Sequence of chain 1.F:
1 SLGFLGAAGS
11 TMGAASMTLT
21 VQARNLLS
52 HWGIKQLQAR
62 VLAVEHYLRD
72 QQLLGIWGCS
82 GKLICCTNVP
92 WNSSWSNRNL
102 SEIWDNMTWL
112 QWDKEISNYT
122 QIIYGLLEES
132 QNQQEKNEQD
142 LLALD

Binding-site contacts:
Ligand atom C5 contacts residue ASN93 of chain 1.F at 3.8 Å.
Ligand atom C1 contacts residue ASN93 of chain 1.F at 1.5 Å.
Ligand atom C5 contacts residue SER95 of chain 1.F at 4.0 Å.
Ligand atom C1 contacts residue SER95 of chain 1.F at 3.6 Å.
Ligand atom O7 contacts residue ASN93 of chain 1.F at 4.4 Å.
Ligand atom C3 contacts residue ASN93 of chain 1.F at 3.9 Å.
Ligand atom O5 contacts residue SER95 of chain 1.F at 2.9 Å (h-bond).
Ligand atom C6 contacts residue SER95 of chain 1.F at 4.0 Å.
Ligand atom C4 contacts residue ASN93 of chain 1.F at 4.3 Å.
Ligand atom O5 contacts residue ASN93 of chain 1.F at 2.4 Å (h-bond).
Ligand atom N2 contacts residue ASN93 of chain 1.F at 3.0 Å (h-bond).
Ligand atom C7 contacts residue ASN93 of chain 1.F at 3.9 Å.
Ligand atom C2 contacts residue ASN93 of chain 1.F at 2.5 Å.

This small molecule binds to this protein.
Small molecule (SMILES): CC(=O)N[C@@H]1[C@@H](O)[C@H](O)[C@@H](CO)O[C@H]1O